Binding-site contacts:
Ligand atom O5 contacts residue ALA56 of chain 2.A at 3.5 Å.
Ligand atom N7 contacts residue ASP58 of chain 2.A at 3.4 Å (salt-bridge).
Ligand atom O2 contacts residue ASN254 of chain 1.A at 4.1 Å.
Ligand atom O2 contacts residue GLN228 of chain 1.A at 3.9 Å.
Ligand atom N9 contacts residue ARG176 of chain 1.A at 3.4 Å (salt-bridge).
Ligand atom N3 contacts residue PHE159 of chain 1.A at 3.3 Å.
Ligand atom C8 contacts residue HIS256 of chain 1.A at 4.1 Å.
Ligand atom N7 contacts residue ALA56 of chain 2.A at 3.8 Å.
Ligand atom O5 contacts residue THR57 of chain 2.A at 2.9 Å (h-bond).
Ligand atom C2 contacts residue PHE159 of chain 1.A at 4.0 Å (hydrophobic).
Ligand atom C8 contacts residue LEU170 of chain 1.A at 3.9 Å (hydrophobic).
Ligand atom O8 contacts residue HIS256 of chain 1.A at 3.9 Å.
Ligand atom C2 contacts residue ARG176 of chain 1.A at 3.5 Å.
Ligand atom C2 contacts residue ASN254 of chain 1.A at 3.5 Å.
Ligand atom C2 contacts residue VAL227 of chain 1.A at 4.0 Å (hydrophobic).
Ligand atom N1 contacts residue VAL227 of chain 1.A at 3.8 Å.
Ligand atom O8 contacts residue ASP58 of chain 2.A at 3.6 Å.
Ligand atom C4 contacts residue ARG176 of chain 1.A at 3.8 Å.
Ligand atom C4 contacts residue ASN254 of chain 1.A at 3.9 Å.
Ligand atom C8 contacts residue THR57 of chain 2.A at 3.6 Å.
Ligand atom N7 contacts residue LEU170 of chain 1.A at 3.8 Å.
Ligand atom N9 contacts residue HIS256 of chain 1.A at 3.9 Å.
Ligand atom N1 contacts residue ILE288 of chain 1.A at 3.7 Å.
Ligand atom N9 contacts residue ASN254 of chain 1.A at 3.7 Å.
Ligand atom N3 contacts residue ARG176 of chain 1.A at 3.1 Å (salt-bridge).
Ligand atom C4 contacts residue PHE159 of chain 1.A at 3.6 Å (hydrophobic).
Ligand atom O2 contacts residue VAL227 of chain 1.A at 3.1 Å (h-bond).
Ligand atom N1 contacts residue ASN254 of chain 1.A at 3.2 Å (h-bond).
Ligand atom O5 contacts residue PHE159 of chain 1.A at 3.3 Å.
Ligand atom C4 contacts residue THR57 of chain 2.A at 4.1 Å.
Ligand atom N3 contacts residue ASN254 of chain 1.A at 4.0 Å.
Ligand atom O2 contacts residue SER226 of chain 1.A at 3.6 Å.
Ligand atom C5 contacts residue PHE159 of chain 1.A at 3.3 Å (hydrophobic).
Ligand atom O2 contacts residue PHE159 of chain 1.A at 3.8 Å.
Ligand atom O8 contacts residue LEU170 of chain 1.A at 3.7 Å.
Ligand atom N7 contacts residue PHE159 of chain 1.A at 3.7 Å.
Ligand atom C5 contacts residue THR57 of chain 2.A at 3.3 Å.
Ligand atom O2 contacts residue ARG176 of chain 1.A at 3.0 Å (salt-bridge).
Ligand atom O8 contacts residue THR57 of chain 2.A at 4.1 Å.
Ligand atom N7 contacts residue THR57 of chain 2.A at 3.1 Å (h-bond).

Sequence of chain 2.A:
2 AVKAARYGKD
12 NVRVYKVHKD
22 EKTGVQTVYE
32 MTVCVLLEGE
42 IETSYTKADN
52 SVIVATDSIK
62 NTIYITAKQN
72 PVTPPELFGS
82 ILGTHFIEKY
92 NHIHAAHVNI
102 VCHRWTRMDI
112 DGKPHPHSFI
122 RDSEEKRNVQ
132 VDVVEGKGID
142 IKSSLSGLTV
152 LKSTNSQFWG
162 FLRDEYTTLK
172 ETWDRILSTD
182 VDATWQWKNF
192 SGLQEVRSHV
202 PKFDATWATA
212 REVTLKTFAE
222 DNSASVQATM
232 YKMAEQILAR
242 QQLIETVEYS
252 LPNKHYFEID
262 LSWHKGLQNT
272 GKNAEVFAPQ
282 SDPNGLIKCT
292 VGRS

Sequence of chain 1.A:
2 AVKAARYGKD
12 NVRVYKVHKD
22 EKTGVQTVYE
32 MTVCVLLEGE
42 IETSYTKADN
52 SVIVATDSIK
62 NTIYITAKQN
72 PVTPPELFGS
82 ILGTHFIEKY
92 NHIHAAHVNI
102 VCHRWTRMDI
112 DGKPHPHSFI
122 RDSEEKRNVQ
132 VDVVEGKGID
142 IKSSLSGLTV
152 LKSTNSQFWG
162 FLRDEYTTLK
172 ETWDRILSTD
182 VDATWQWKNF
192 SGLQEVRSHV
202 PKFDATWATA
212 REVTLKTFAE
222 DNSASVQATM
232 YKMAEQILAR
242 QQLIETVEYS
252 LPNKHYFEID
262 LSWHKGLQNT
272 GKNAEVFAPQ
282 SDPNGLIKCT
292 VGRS

A protein and the small-molecule ligand that binds it are described below.
Small molecule (SMILES): NC(=O)NC1=NC(=O)NC1=O